Sequence of chain 1.A:
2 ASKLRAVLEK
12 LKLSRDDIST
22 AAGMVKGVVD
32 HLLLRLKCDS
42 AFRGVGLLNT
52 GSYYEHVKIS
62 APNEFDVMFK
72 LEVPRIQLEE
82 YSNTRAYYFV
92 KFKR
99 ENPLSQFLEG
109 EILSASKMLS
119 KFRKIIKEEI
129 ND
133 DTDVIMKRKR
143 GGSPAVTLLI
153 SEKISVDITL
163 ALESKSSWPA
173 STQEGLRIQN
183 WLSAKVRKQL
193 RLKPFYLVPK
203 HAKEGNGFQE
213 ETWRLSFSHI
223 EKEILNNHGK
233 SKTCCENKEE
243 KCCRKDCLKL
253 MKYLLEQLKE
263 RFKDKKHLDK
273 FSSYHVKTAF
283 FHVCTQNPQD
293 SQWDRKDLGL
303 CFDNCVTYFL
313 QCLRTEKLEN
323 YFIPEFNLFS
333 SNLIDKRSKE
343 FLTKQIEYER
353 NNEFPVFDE

Binding-site contacts:
Ligand atom C27 contacts residue ARG142 of chain 1.A at 3.4 Å.
Ligand atom N14 contacts residue ATP1 of chain 1.E at 3.6 Å.
Ligand atom CL28 contacts residue ASP271 of chain 1.A at 3.2 Å.
Ligand atom N5 contacts residue SER220 of chain 1.A at 3.6 Å.
Ligand atom C13 contacts residue ASP159 of chain 1.A at 3.4 Å.
Ligand atom C15 contacts residue PRO146 of chain 1.A at 3.6 Å (hydrophobic).
Ligand atom N14 contacts residue PRO146 of chain 1.A at 3.6 Å.
Ligand atom C12 contacts residue SER220 of chain 1.A at 3.2 Å.
Ligand atom O10 contacts residue VAL68 of chain 1.A at 3.5 Å (h-bond).
Ligand atom C16 contacts residue SER145 of chain 1.A at 3.7 Å.
Ligand atom C3 contacts residue ATP1 of chain 1.E at 3.3 Å.
Ligand atom C6 contacts residue ATP1 of chain 1.E at 3.0 Å.
Ligand atom C20 contacts residue ATP1 of chain 1.E at 3.7 Å.
Ligand atom C1 contacts residue ATP1 of chain 1.E at 3.5 Å.
Ligand atom CL28 contacts residue PHE273 of chain 1.A at 3.3 Å.
Ligand atom O30 contacts residue ARG142 of chain 1.A at 3.3 Å (salt-bridge).
Ligand atom O2 contacts residue ARG216 of chain 1.A at 2.8 Å (salt-bridge).
Ligand atom C17 contacts residue SER145 of chain 1.A at 3.6 Å.
Ligand atom C8 contacts residue ATP1 of chain 1.E at 3.2 Å.
Ligand atom C12 contacts residue ATP1 of chain 1.E at 3.2 Å.
Ligand atom C4 contacts residue ATP1 of chain 1.E at 3.6 Å.
Ligand atom C26 contacts residue ARG142 of chain 1.A at 3.3 Å.
Ligand atom N5 contacts residue ARG216 of chain 1.A at 3.4 Å (salt-bridge).
Ligand atom O10 contacts residue THR51 of chain 1.A at 3.0 Å (h-bond).
Ligand atom N11 contacts residue MET69 of chain 1.A at 3.3 Å.
Ligand atom C1 contacts residue PRO146 of chain 1.A at 3.6 Å (hydrophobic).
Ligand atom O29 contacts residue LYS202 of chain 1.A at 3.4 Å.
Ligand atom N11 contacts residue THR51 of chain 1.A at 2.7 Å (h-bond).
Ligand atom O7 contacts residue ATP1 of chain 1.E at 3.4 Å (h-bond).
Ligand atom C4 contacts residue ARG216 of chain 1.A at 3.7 Å.
Ligand atom N11 contacts residue SER220 of chain 1.A at 3.7 Å.
Ligand atom O2 contacts residue ATP1 of chain 1.E at 3.4 Å.
Ligand atom O10 contacts residue ASP67 of chain 1.A at 3.7 Å.
Ligand atom CL28 contacts residue SER274 of chain 1.A at 3.6 Å.
Ligand atom O30 contacts residue SER145 of chain 1.A at 3.7 Å.
Ligand atom O10 contacts residue THR161 of chain 1.A at 3.6 Å.
Ligand atom C16 contacts residue PRO146 of chain 1.A at 3.6 Å (hydrophobic).
Ligand atom C9 contacts residue THR161 of chain 1.A at 3.5 Å.
Ligand atom N5 contacts residue SER218 of chain 1.A at 2.6 Å (h-bond).
Ligand atom C4 contacts residue SER218 of chain 1.A at 3.8 Å.

A small-molecule ligand and the protein it binds are described below.
Small molecule (SMILES): Cc1oncc1/C(O)=C(\C#N)C(=O)Nc1ccc(S(=O)(=O)c2ccc(Cl)cc2)cc1